Sequence of chain 1.A:
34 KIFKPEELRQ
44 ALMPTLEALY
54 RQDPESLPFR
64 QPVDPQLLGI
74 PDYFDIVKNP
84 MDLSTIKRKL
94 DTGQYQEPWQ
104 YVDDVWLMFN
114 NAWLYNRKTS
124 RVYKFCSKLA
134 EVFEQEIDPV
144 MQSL

The protein below binds the small molecule below.
Small molecule (SMILES): CNC(=O)N1CCc2c(c(N3CCCc4cc(-c5cnn(C)c5)c(C(F)F)cc43)nn2C2CCOCC2)C1

Binding-site contacts:
Ligand atom N11 contacts residue LEU71 of chain 1.A at 3.9 Å.
Ligand atom C10 contacts residue LEU71 of chain 1.A at 3.9 Å (hydrophobic).
Ligand atom F37 contacts residue PRO61 of chain 1.A at 3.2 Å.
Ligand atom C35 contacts residue ARG124 of chain 1.A at 3.5 Å.
Ligand atom C26 contacts residue PRO61 of chain 1.A at 3.6 Å (hydrophobic).
Ligand atom C14 contacts residue ARG124 of chain 1.A at 3.7 Å.
Ligand atom C22 contacts residue LEU60 of chain 1.A at 3.8 Å (hydrophobic).
Ligand atom C18 contacts residue ILE73 of chain 1.A at 3.9 Å (hydrophobic).
Ligand atom C1 contacts residue PHE62 of chain 1.A at 3.5 Å (hydrophobic).
Ligand atom C30 contacts residue PHE128 of chain 1.A at 3.9 Å (hydrophobic).
Ligand atom C17 contacts residue ILE73 of chain 1.A at 3.7 Å (hydrophobic).
Ligand atom N2 contacts residue PRO61 of chain 1.A at 3.0 Å (h-bond).
Ligand atom C15 contacts residue ARG124 of chain 1.A at 3.8 Å.
Ligand atom C7 contacts residue ILE73 of chain 1.A at 3.8 Å (hydrophobic).
Ligand atom N2 contacts residue VAL66 of chain 1.A at 3.7 Å.
Ligand atom C6 contacts residue ILE73 of chain 1.A at 3.7 Å (hydrophobic).
Ligand atom F37 contacts residue PHE128 of chain 1.A at 3.4 Å.
Ligand atom F37 contacts residue ARG124 of chain 1.A at 3.5 Å.
Ligand atom O4 contacts residue VAL125 of chain 1.A at 3.5 Å.
Ligand atom C20 contacts residue LEU71 of chain 1.A at 3.8 Å (hydrophobic).
Ligand atom C25 contacts residue PRO61 of chain 1.A at 3.8 Å (hydrophobic).
Ligand atom C33 contacts residue LEU60 of chain 1.A at 3.8 Å (hydrophobic).
Ligand atom N31 contacts residue LEU60 of chain 1.A at 3.6 Å.
Ligand atom C23 contacts residue PRO61 of chain 1.A at 3.8 Å (hydrophobic).
Ligand atom F36 contacts residue ARG124 of chain 1.A at 3.0 Å.
Ligand atom N32 contacts residue LEU60 of chain 1.A at 3.4 Å.
Ligand atom C1 contacts residue PRO61 of chain 1.A at 3.4 Å (hydrophobic).
Ligand atom C3 contacts residue VAL66 of chain 1.A at 3.6 Å (hydrophobic).
Ligand atom C3 contacts residue ASN119 of chain 1.A at 3.9 Å.
Ligand atom N31 contacts residue PRO57 of chain 1.A at 3.6 Å.
Ligand atom N2 contacts residue VAL125 of chain 1.A at 3.6 Å.
Ligand atom C7 contacts residue ASN119 of chain 1.A at 3.3 Å.
Ligand atom C1 contacts residue VAL125 of chain 1.A at 3.8 Å (hydrophobic).
Ligand atom C3 contacts residue VAL125 of chain 1.A at 3.5 Å (hydrophobic).
Ligand atom O4 contacts residue ASN119 of chain 1.A at 2.9 Å (h-bond).
Ligand atom C9 contacts residue LEU71 of chain 1.A at 3.8 Å (hydrophobic).
Ligand atom N5 contacts residue VAL66 of chain 1.A at 3.7 Å.
Ligand atom C34 contacts residue LEU60 of chain 1.A at 3.6 Å (hydrophobic).
Ligand atom C6 contacts residue ASN119 of chain 1.A at 3.7 Å.
Ligand atom C38 contacts residue PRO61 of chain 1.A at 3.8 Å (hydrophobic).